Sequence of chain 14.A:
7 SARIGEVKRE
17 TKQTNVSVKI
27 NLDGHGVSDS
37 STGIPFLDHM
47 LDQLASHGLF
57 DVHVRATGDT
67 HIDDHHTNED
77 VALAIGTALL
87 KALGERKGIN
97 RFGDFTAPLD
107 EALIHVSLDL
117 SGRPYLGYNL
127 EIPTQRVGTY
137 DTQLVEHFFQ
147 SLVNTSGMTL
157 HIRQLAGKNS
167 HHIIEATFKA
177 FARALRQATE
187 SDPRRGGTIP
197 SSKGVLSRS

Binding-site contacts:
Ligand atom OP6 contacts residue SER197 of chain 14.A at 2.7 Å (h-bond).
Ligand atom OP4 contacts residue LYS199 of chain 14.A at 2.7 Å (salt-bridge).
Ligand atom O2 contacts residue MN1 of chain 2.B at 2.3 Å.
Ligand atom C5 contacts residue GLU75 of chain 2.A at 3.2 Å.
Ligand atom O3 contacts residue LYS199 of chain 14.A at 3.6 Å.
Ligand atom O2 contacts residue HIS45 of chain 22.A at 3.4 Å (h-bond).
Ligand atom N2 contacts residue HIS167 of chain 22.A at 3.6 Å.
Ligand atom OP6 contacts residue ARG97 of chain 14.A at 2.8 Å (salt-bridge).
Ligand atom N2 contacts residue HIS72 of chain 2.A at 3.2 Å (h-bond).
Ligand atom C4 contacts residue MN1 of chain 2.B at 3.3 Å.
Ligand atom OP5 contacts residue ARG119 of chain 14.A at 3.0 Å (salt-bridge).
Ligand atom OP1 contacts residue GLU171 of chain 22.A at 3.2 Å (salt-bridge).
Ligand atom OP5 contacts residue LYS175 of chain 22.A at 2.6 Å (salt-bridge).
Ligand atom N1 contacts residue MN1 of chain 2.C at 2.2 Å.
Ligand atom O3 contacts residue ARG119 of chain 14.A at 3.8 Å.
Ligand atom N1 contacts residue HIS71 of chain 2.A at 3.0 Å (h-bond).
Ligand atom C6 contacts residue HIS71 of chain 2.A at 3.3 Å.
Ligand atom N1 contacts residue GLU75 of chain 2.A at 3.2 Å (salt-bridge).
Ligand atom C6 contacts residue HIS167 of chain 22.A at 3.4 Å.
Ligand atom P contacts residue ARG97 of chain 14.A at 3.6 Å.
Ligand atom N1 contacts residue HIS168 of chain 22.A at 3.5 Å (h-bond).
Ligand atom C6 contacts residue MN1 of chain 2.C at 3.3 Å.
Ligand atom P contacts residue SER197 of chain 14.A at 3.7 Å.
Ligand atom C2 contacts residue GLU171 of chain 22.A at 3.5 Å.
Ligand atom C1 contacts residue GLU171 of chain 22.A at 3.8 Å.
Ligand atom OP4 contacts residue ARG119 of chain 14.A at 3.1 Å (salt-bridge).
Ligand atom N2 contacts residue MN1 of chain 2.B at 2.3 Å.
Ligand atom C6 contacts residue GLU171 of chain 22.A at 3.8 Å.
Ligand atom O2 contacts residue HIS72 of chain 2.A at 3.5 Å (h-bond).
Ligand atom P contacts residue LYS175 of chain 22.A at 3.6 Å.
Ligand atom N2 contacts residue GLU171 of chain 22.A at 3.2 Å (salt-bridge).
Ligand atom C6 contacts residue HIS72 of chain 2.A at 3.7 Å.
Ligand atom OP1 contacts residue LYS175 of chain 22.A at 3.4 Å (salt-bridge).
Ligand atom OP5 contacts residue ARG97 of chain 14.A at 2.7 Å (salt-bridge).
Ligand atom C2 contacts residue MN1 of chain 2.B at 3.4 Å.
Ligand atom O2 contacts residue GLU171 of chain 22.A at 2.5 Å (salt-bridge).
Ligand atom C6 contacts residue MN1 of chain 2.B at 3.0 Å.
Ligand atom OP4 contacts residue SER197 of chain 14.A at 3.8 Å.
Ligand atom C5 contacts residue MN1 of chain 2.C at 3.0 Å.
Ligand atom C1 contacts residue SER198 of chain 14.A at 3.4 Å.

A small-molecule ligand and the protein it binds are described below.
Small molecule (SMILES): O=P(O)(O)OC[C@@H](O)[C@@H](O)c1cnc[nH]1

Sequence of chain 22.A:
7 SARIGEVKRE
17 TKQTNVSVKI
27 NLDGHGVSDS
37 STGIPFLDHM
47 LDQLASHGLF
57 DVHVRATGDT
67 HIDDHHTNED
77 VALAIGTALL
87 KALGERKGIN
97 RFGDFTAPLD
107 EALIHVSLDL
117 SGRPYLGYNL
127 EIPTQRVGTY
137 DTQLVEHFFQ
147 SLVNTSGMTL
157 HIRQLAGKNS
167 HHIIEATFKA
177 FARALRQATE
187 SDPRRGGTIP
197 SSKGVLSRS

Sequence of chain 2.A:
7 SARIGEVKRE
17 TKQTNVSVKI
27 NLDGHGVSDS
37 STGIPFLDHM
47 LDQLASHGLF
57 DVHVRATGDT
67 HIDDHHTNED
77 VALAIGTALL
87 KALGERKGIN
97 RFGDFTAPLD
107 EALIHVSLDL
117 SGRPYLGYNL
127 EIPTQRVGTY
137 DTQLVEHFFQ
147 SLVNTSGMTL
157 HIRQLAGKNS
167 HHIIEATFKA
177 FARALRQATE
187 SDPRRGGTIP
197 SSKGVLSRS